A small-molecule ligand and the protein it binds are described below.
Small molecule (SMILES): CC(=O)N[C@H]1[C@H](O[C@H]2[C@H](O)[C@@H](NC(C)=O)CO[C@@H]2CO)O[C@H](CO)[C@@H](O)[C@@H]1O

Sequence of chain 1.B:
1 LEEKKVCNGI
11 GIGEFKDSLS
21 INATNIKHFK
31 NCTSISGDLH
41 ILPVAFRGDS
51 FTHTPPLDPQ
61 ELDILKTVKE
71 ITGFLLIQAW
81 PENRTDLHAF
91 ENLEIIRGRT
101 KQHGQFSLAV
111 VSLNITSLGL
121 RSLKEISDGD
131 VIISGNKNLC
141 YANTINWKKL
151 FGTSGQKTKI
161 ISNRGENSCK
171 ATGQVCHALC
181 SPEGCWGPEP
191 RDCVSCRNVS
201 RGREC

Binding-site contacts:
Ligand atom C4 contacts residue SER18 of chain 1.B at 3.5 Å.
Ligand atom C6 contacts residue THR24 of chain 1.B at 3.7 Å.
Ligand atom C3 contacts residue ASN22 of chain 1.B at 3.8 Å.
Ligand atom C7 contacts residue LEU19 of chain 1.B at 4.0 Å (hydrophobic).
Ligand atom C6 contacts residue ASN25 of chain 1.B at 4.0 Å.
Ligand atom O7 contacts residue ASN22 of chain 1.B at 3.2 Å (h-bond).
Ligand atom N2 contacts residue THR54 of chain 1.B at 3.3 Å (h-bond).
Ligand atom C3 contacts residue THR54 of chain 1.B at 3.9 Å.
Ligand atom N2 contacts residue ASN22 of chain 1.B at 2.9 Å (h-bond).
Ligand atom C5 contacts residue ASN22 of chain 1.B at 3.6 Å.
Ligand atom C2 contacts residue THR54 of chain 1.B at 3.9 Å.
Ligand atom C3 contacts residue THR52 of chain 1.B at 3.8 Å.
Ligand atom C1 contacts residue ASN25 of chain 1.B at 4.0 Å.
Ligand atom O6 contacts residue SER18 of chain 1.B at 3.0 Å (h-bond).
Ligand atom C7 contacts residue ASN22 of chain 1.B at 3.2 Å.
Ligand atom O6 contacts residue THR52 of chain 1.B at 3.7 Å.
Ligand atom C2 contacts residue ASN22 of chain 1.B at 2.5 Å.
Ligand atom O6 contacts residue PHE15 of chain 1.B at 3.9 Å.
Ligand atom C8 contacts residue THR52 of chain 1.B at 3.8 Å.
Ligand atom O3 contacts residue THR52 of chain 1.B at 3.5 Å.
Ligand atom O7 contacts residue SER18 of chain 1.B at 3.8 Å.
Ligand atom O7 contacts residue LEU19 of chain 1.B at 2.9 Å (h-bond).
Ligand atom C2 contacts residue SER18 of chain 1.B at 3.7 Å.
Ligand atom O6 contacts residue GLU14 of chain 1.B at 3.8 Å.
Ligand atom O5 contacts residue THR24 of chain 1.B at 4.0 Å.
Ligand atom C6 contacts residue SER18 of chain 1.B at 4.0 Å.
Ligand atom C8 contacts residue ASP49 of chain 1.B at 3.6 Å.
Ligand atom C1 contacts residue ASN22 of chain 1.B at 1.4 Å.
Ligand atom C3 contacts residue SER18 of chain 1.B at 4.0 Å.
Ligand atom N2 contacts residue THR52 of chain 1.B at 3.2 Å (h-bond).
Ligand atom C7 contacts residue THR52 of chain 1.B at 4.0 Å.
Ligand atom C1 contacts residue THR54 of chain 1.B at 3.9 Å.
Ligand atom C5 contacts residue SER18 of chain 1.B at 3.8 Å.
Ligand atom O5 contacts residue SER18 of chain 1.B at 3.4 Å (h-bond).
Ligand atom C5 contacts residue THR24 of chain 1.B at 3.9 Å.
Ligand atom O5 contacts residue ASN22 of chain 1.B at 2.4 Å (h-bond).
Ligand atom C6 contacts residue ASP17 of chain 1.B at 3.9 Å.
Ligand atom O7 contacts residue SER20 of chain 1.B at 3.4 Å (h-bond).
Ligand atom C1 contacts residue SER18 of chain 1.B at 4.0 Å.
Ligand atom O5 contacts residue ASN25 of chain 1.B at 3.4 Å (h-bond).

Sequence of chain 1.A:
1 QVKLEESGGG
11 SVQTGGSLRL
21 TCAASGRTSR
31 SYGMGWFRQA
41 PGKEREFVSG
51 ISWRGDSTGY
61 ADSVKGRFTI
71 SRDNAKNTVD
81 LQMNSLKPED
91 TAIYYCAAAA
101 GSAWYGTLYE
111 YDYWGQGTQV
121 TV